A protein and the small-molecule ligand that binds it are described below.
Small molecule (SMILES): CC(=O)N[C@@H]1[C@@H](O)[C@H](O)[C@@H](CO)O[C@H]1O

Sequence of chain 1.C:
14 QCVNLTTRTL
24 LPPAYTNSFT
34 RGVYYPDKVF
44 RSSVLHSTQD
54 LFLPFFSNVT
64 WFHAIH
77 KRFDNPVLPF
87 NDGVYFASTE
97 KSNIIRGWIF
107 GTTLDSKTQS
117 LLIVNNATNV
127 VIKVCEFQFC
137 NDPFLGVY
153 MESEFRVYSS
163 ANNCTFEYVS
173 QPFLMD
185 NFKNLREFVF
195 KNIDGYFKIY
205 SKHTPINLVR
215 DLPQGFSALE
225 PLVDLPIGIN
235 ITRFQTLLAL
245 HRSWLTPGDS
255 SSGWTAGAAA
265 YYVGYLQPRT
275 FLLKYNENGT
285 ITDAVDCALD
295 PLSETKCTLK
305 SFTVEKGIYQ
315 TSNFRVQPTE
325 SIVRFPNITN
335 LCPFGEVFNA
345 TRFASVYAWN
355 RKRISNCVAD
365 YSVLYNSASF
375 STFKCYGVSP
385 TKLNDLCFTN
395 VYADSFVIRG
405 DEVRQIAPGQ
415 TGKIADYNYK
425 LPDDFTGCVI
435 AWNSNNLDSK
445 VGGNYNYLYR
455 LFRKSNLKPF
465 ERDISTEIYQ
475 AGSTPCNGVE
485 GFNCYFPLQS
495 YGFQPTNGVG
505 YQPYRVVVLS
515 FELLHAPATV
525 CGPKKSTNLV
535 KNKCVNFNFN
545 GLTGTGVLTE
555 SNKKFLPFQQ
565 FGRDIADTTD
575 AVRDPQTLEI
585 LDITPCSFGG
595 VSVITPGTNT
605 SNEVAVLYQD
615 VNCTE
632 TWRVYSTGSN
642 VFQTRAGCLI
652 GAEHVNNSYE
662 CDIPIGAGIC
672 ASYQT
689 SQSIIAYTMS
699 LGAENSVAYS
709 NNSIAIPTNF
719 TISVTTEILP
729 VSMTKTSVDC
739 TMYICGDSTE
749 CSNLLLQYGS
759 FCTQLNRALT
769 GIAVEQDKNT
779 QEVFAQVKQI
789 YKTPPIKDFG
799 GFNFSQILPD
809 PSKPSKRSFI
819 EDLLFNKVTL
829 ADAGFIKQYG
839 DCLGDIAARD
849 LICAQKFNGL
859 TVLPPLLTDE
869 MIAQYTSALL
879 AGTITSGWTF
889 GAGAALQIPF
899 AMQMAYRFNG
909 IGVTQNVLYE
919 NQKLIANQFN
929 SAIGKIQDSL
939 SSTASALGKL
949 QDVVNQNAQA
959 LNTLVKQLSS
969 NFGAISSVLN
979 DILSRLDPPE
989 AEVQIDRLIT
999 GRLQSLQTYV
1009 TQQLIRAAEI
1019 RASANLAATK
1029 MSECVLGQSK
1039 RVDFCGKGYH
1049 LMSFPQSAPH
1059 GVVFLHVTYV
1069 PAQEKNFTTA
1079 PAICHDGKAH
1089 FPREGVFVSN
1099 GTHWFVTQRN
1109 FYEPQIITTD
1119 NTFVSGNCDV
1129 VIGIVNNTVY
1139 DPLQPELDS

Binding-site contacts:
Ligand atom C4 contacts residue ASN122 of chain 1.C at 4.3 Å.
Ligand atom O6 contacts residue ASN125 of chain 1.C at 3.0 Å (h-bond).
Ligand atom C5 contacts residue ASN122 of chain 1.C at 3.7 Å.
Ligand atom O5 contacts residue ASN125 of chain 1.C at 4.3 Å.
Ligand atom C3 contacts residue ASN122 of chain 1.C at 3.8 Å.
Ligand atom O7 contacts residue ASN122 of chain 1.C at 3.7 Å.
Ligand atom C1 contacts residue ASN122 of chain 1.C at 1.4 Å.
Ligand atom N2 contacts residue ASN122 of chain 1.C at 2.9 Å (h-bond).
Ligand atom O6 contacts residue ALA123 of chain 1.C at 4.3 Å.
Ligand atom O6 contacts residue THR124 of chain 1.C at 4.1 Å.
Ligand atom C7 contacts residue ASN122 of chain 1.C at 3.7 Å.
Ligand atom C6 contacts residue ASN125 of chain 1.C at 3.2 Å.
Ligand atom C8 contacts residue GLU154 of chain 1.C at 3.8 Å.
Ligand atom C2 contacts residue ASN122 of chain 1.C at 2.5 Å.
Ligand atom O5 contacts residue ASN122 of chain 1.C at 2.5 Å (h-bond).